The protein below binds the small molecule below.
Small molecule (SMILES): CN[C@@H]1C[C@H]2O[C@@](C)([C@@H]1OC)n1c3ccccc3c3c4c(c5c6ccccc6n2c5c31)C(=O)NC4

Binding-site contacts:
Ligand atom C3 contacts residue CYS97 of chain 2.A at 3.0 Å (hydrophobic).
Ligand atom C8 contacts residue ALA44 of chain 2.A at 3.5 Å (hydrophobic).
Ligand atom C26 contacts residue HIS25 of chain 2.A at 3.7 Å.
Ligand atom O4 contacts residue ILE23 of chain 2.A at 3.7 Å.
Ligand atom C9 contacts residue ILE78 of chain 2.A at 3.8 Å (hydrophobic).
Ligand atom C28 contacts residue SER100 of chain 2.A at 3.4 Å.
Ligand atom N4 contacts residue GLY144 of chain 2.A at 3.0 Å (h-bond).
Ligand atom C8 contacts residue GLU95 of chain 2.A at 3.7 Å.
Ligand atom C4 contacts residue ILE23 of chain 2.A at 3.7 Å (hydrophobic).
Ligand atom C4 contacts residue CYS97 of chain 2.A at 3.2 Å (hydrophobic).
Ligand atom C27 contacts residue GLY144 of chain 2.A at 3.4 Å.
Ligand atom C9 contacts residue ALA44 of chain 2.A at 3.7 Å (hydrophobic).
Ligand atom O5 contacts residue CYS97 of chain 2.A at 2.7 Å (h-bond).
Ligand atom C18 contacts residue VAL31 of chain 2.A at 3.8 Å (hydrophobic).
Ligand atom O4 contacts residue GLY24 of chain 2.A at 3.3 Å.
Ligand atom N1 contacts residue ALA44 of chain 2.A at 3.2 Å.
Ligand atom C28 contacts residue GLY144 of chain 2.A at 3.7 Å.
Ligand atom C25 contacts residue ILE23 of chain 2.A at 3.4 Å (hydrophobic).
Ligand atom C8 contacts residue CYS97 of chain 2.A at 3.8 Å (hydrophobic).
Ligand atom C9 contacts residue MET94 of chain 2.A at 3.7 Å (hydrophobic).
Ligand atom C1 contacts residue LYS303 of chain 2.A at 3.8 Å.
Ligand atom C2 contacts residue LEU98 of chain 2.A at 3.5 Å (hydrophobic).
Ligand atom O6 contacts residue GLY144 of chain 2.A at 3.5 Å (h-bond).
Ligand atom C2 contacts residue GLY99 of chain 2.A at 3.5 Å.
Ligand atom C13 contacts residue MET94 of chain 2.A at 3.8 Å (hydrophobic).
Ligand atom C1 contacts residue ILE23 of chain 2.A at 3.8 Å (hydrophobic).
Ligand atom N1 contacts residue ILE78 of chain 2.A at 3.8 Å.
Ligand atom C3 contacts residue GLY99 of chain 2.A at 3.5 Å.
Ligand atom O5 contacts residue TYR96 of chain 2.A at 3.5 Å.
Ligand atom O5 contacts residue ALA44 of chain 2.A at 3.8 Å.
Ligand atom C15 contacts residue ASP158 of chain 2.A at 3.6 Å.
Ligand atom C17 contacts residue VAL31 of chain 2.A at 3.8 Å (hydrophobic).
Ligand atom O5 contacts residue GLU95 of chain 2.A at 3.8 Å.
Ligand atom C6 contacts residue LEU147 of chain 2.A at 3.8 Å (hydrophobic).
Ligand atom C3 contacts residue LEU98 of chain 2.A at 3.1 Å (hydrophobic).
Ligand atom C16 contacts residue ASP158 of chain 2.A at 3.7 Å.
Ligand atom C5 contacts residue ILE23 of chain 2.A at 3.5 Å (hydrophobic).
Ligand atom C1 contacts residue ASP103 of chain 2.A at 3.7 Å.
Ligand atom N1 contacts residue GLU95 of chain 2.A at 2.9 Å (salt-bridge).
Ligand atom C27 contacts residue ASN145 of chain 2.A at 3.4 Å.

Sequence of chain 2.A:
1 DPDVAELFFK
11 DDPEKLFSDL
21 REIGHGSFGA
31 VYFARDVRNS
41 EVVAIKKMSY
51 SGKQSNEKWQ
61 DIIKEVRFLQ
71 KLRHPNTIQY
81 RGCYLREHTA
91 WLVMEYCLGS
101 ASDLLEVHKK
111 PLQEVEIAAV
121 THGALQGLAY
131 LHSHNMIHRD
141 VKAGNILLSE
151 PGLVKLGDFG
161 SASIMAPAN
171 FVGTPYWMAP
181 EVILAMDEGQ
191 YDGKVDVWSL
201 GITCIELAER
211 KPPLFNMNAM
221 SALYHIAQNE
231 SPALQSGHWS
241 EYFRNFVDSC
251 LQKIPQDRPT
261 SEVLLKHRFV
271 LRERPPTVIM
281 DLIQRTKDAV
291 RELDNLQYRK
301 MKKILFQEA